Sequence of chain 1.B:
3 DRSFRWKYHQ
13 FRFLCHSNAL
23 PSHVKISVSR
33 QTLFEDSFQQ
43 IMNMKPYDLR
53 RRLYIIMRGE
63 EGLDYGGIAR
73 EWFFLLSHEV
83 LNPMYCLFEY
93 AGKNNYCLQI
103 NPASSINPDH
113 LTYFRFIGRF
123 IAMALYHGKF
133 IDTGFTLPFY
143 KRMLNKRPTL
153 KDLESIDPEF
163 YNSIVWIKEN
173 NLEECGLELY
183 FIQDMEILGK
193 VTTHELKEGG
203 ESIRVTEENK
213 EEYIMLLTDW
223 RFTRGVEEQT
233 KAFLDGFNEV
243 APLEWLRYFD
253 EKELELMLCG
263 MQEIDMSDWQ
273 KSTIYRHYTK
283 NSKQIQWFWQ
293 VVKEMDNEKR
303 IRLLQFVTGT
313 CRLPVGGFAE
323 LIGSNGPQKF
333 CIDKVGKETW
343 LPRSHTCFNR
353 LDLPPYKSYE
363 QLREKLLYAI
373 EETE

Binding-site contacts:
Ligand atom NH1 contacts residue GLU176 of chain 1.B at 2.8 Å (salt-bridge).
Ligand atom NE2 contacts residue EDO1 of chain 1.JA at 3.7 Å.
Ligand atom CD2 contacts residue PHE162 of chain 1.B at 3.6 Å (hydrophobic).
Ligand atom CZ contacts residue ASN172 of chain 1.B at 3.9 Å.
Ligand atom CG2 contacts residue TRP168 of chain 1.B at 3.8 Å (hydrophobic).
Ligand atom O contacts residue LEU179 of chain 1.B at 3.2 Å.
Ligand atom O contacts residue TYR215 of chain 1.B at 3.8 Å.
Ligand atom O contacts residue LEU181 of chain 1.B at 3.9 Å.
Ligand atom CA contacts residue WHL1 of chain 1.IA at 3.4 Å.
Ligand atom CB contacts residue SER165 of chain 1.B at 3.4 Å.
Ligand atom O contacts residue PHE162 of chain 1.B at 3.8 Å.
Ligand atom OE1 contacts residue TRP168 of chain 1.B at 3.7 Å.
Ligand atom SG contacts residue GLU180 of chain 1.B at 3.5 Å (salt-bridge).
Ligand atom CB contacts residue LEU179 of chain 1.B at 3.6 Å (hydrophobic).
Ligand atom SG contacts residue LEU181 of chain 1.B at 3.9 Å.
Ligand atom CG1 contacts residue PHE162 of chain 1.B at 3.7 Å (hydrophobic).
Ligand atom NH1 contacts residue GLU161 of chain 1.B at 3.9 Å.
Ligand atom CG contacts residue TRP168 of chain 1.B at 3.9 Å (hydrophobic).
Ligand atom CD2 contacts residue LEU219 of chain 1.B at 3.9 Å (hydrophobic).
Ligand atom CG2 contacts residue SER165 of chain 1.B at 3.8 Å.
Ligand atom CA contacts residue LEU179 of chain 1.B at 4.0 Å (hydrophobic).
Ligand atom CB contacts residue WHL1 of chain 1.IA at 2.5 Å.
Ligand atom CG1 contacts residue SER165 of chain 1.B at 3.4 Å.
Ligand atom NH1 contacts residue EDO1 of chain 1.JA at 3.1 Å (h-bond).
Ligand atom CD1 contacts residue SER165 of chain 1.B at 3.9 Å.
Ligand atom SG contacts residue WHL1 of chain 1.IA at 1.8 Å.
Ligand atom CD contacts residue EDO1 of chain 1.JA at 3.4 Å.
Ligand atom CA contacts residue SER165 of chain 1.B at 3.7 Å.
Ligand atom CG1 contacts residue GLU161 of chain 1.B at 3.9 Å.
Ligand atom CG contacts residue TRP168 of chain 1.B at 3.2 Å (hydrophobic).
Ligand atom OE1 contacts residue EDO1 of chain 1.JA at 2.3 Å (h-bond).
Ligand atom CB contacts residue TYR215 of chain 1.B at 3.8 Å (hydrophobic).
Ligand atom N contacts residue LEU179 of chain 1.B at 3.8 Å.
Ligand atom O contacts residue GLN185 of chain 1.B at 3.5 Å (h-bond).
Ligand atom O contacts residue WHL1 of chain 1.IA at 3.5 Å (h-bond).
Ligand atom CD2 contacts residue SER165 of chain 1.B at 3.9 Å.
Ligand atom CB contacts residue WHL1 of chain 1.IA at 3.6 Å.
Ligand atom CG contacts residue SER165 of chain 1.B at 3.7 Å.
Ligand atom CZ contacts residue EDO1 of chain 1.JA at 3.7 Å.
Ligand atom CD1 contacts residue ILE169 of chain 1.B at 3.3 Å (hydrophobic).

The small molecule below binds the protein below.
Small molecule (SMILES): CC[C@H](C)[C@H](NC(=O)[C@H](CS)NC(=O)[C@H](CCCN=C(N)N)NC(=O)[C@@H](N)CCCN=C(N)N)C(=O)N[C@@H](CCC(N)=O)C(=O)N[C@@H](C)C(=O)N[C@@H](C)C(=O)N[C@@H](CCCN=C(N)N)C(=O)N[C@H](C(=O)N[C@@H](CS)C(=O)N[C@@H](C)C(=O)N[C@H](C(=O)N[C@H](C=O)CC(C)C)C(C)C)C(C)C